A protein and the small-molecule ligand that binds it are described below.
Small molecule (SMILES): Nc1ncnc2c1ncn2[C@H]1C[C@H](O)[C@@H](COP(=O)(O)O)O1

Sequence of chain 2.T:
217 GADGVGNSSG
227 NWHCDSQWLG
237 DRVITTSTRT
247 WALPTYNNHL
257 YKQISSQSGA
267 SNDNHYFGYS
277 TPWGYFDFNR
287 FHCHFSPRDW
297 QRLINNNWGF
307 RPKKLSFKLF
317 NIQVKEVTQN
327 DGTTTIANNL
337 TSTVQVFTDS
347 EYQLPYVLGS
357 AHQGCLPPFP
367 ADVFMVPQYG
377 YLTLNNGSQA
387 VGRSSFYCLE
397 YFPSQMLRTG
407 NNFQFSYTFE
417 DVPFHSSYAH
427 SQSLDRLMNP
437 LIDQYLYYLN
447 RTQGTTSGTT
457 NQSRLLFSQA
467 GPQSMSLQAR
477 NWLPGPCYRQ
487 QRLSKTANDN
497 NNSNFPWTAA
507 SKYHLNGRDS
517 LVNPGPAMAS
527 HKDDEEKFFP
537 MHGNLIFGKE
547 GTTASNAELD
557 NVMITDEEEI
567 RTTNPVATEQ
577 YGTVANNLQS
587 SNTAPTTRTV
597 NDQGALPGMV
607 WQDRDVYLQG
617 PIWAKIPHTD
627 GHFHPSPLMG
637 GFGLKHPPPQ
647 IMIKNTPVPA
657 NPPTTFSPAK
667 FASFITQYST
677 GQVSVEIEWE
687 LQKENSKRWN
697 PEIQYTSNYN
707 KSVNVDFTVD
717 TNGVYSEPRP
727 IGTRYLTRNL

Binding-site contacts:
Ligand atom C2' contacts residue PRO419 of chain 2.T at 4.0 Å (hydrophobic).
Ligand atom C5 contacts residue PRO419 of chain 2.T at 4.2 Å (hydrophobic).
Ligand atom C2 contacts residue PRO631 of chain 2.T at 4.3 Å (hydrophobic).
Ligand atom O4' contacts residue PRO631 of chain 2.T at 4.1 Å.
Ligand atom O5' contacts residue PHE629 of chain 2.T at 3.9 Å.
Ligand atom N6 contacts residue GLY639 of chain 2.T at 2.9 Å (h-bond).
Ligand atom N6 contacts residue PRO633 of chain 2.T at 4.2 Å.
Ligand atom C4 contacts residue PRO419 of chain 2.T at 4.0 Å (hydrophobic).
Ligand atom O2P contacts residue HIS628 of chain 2.T at 3.8 Å.
Ligand atom C8 contacts residue ASP609 of chain 2.T at 4.4 Å.
Ligand atom N1 contacts residue PRO419 of chain 2.T at 4.2 Å.
Ligand atom C6 contacts residue PRO419 of chain 2.T at 4.3 Å (hydrophobic).
Ligand atom N1 contacts residue GLY639 of chain 2.T at 3.1 Å (h-bond).
Ligand atom P contacts residue PHE629 of chain 2.T at 4.4 Å.
Ligand atom N6 contacts residue VAL418 of chain 2.T at 3.8 Å.
Ligand atom C1' contacts residue HIS630 of chain 2.T at 3.8 Å.
Ligand atom C2 contacts residue PRO419 of chain 2.T at 4.2 Å (hydrophobic).
Ligand atom N9 contacts residue HIS630 of chain 2.T at 3.8 Å.
Ligand atom O4' contacts residue HIS630 of chain 2.T at 4.2 Å.
Ligand atom N1 contacts residue VAL418 of chain 2.T at 3.8 Å.
Ligand atom N6 contacts residue PHE638 of chain 2.T at 3.8 Å.
Ligand atom O2P contacts residue PRO631 of chain 2.T at 3.8 Å.
Ligand atom C6 contacts residue GLY639 of chain 2.T at 3.8 Å.
Ligand atom N1 contacts residue PRO631 of chain 2.T at 3.8 Å.
Ligand atom N7 contacts residue SER632 of chain 2.T at 3.8 Å.
Ligand atom N6 contacts residue PRO631 of chain 2.T at 3.8 Å.
Ligand atom N6 contacts residue SER632 of chain 2.T at 4.0 Å.
Ligand atom O2P contacts residue PHE629 of chain 2.T at 3.4 Å (h-bond).
Ligand atom C2 contacts residue GLY639 of chain 2.T at 3.9 Å.
Ligand atom N3 contacts residue PRO419 of chain 2.T at 4.2 Å.
Ligand atom C8 contacts residue HIS630 of chain 2.T at 3.1 Å.
Ligand atom O5' contacts residue PRO631 of chain 2.T at 4.0 Å.
Ligand atom C5 contacts residue PRO631 of chain 2.T at 4.1 Å (hydrophobic).
Ligand atom N9 contacts residue PRO419 of chain 2.T at 4.2 Å.
Ligand atom N7 contacts residue HIS630 of chain 2.T at 3.6 Å.
Ligand atom C6 contacts residue PRO631 of chain 2.T at 3.6 Å (hydrophobic).
Ligand atom N7 contacts residue ASP609 of chain 2.T at 4.1 Å.
Ligand atom N6 contacts residue GLY637 of chain 2.T at 4.0 Å.
Ligand atom C5 contacts residue SER632 of chain 2.T at 4.4 Å.
Ligand atom C6 contacts residue VAL418 of chain 2.T at 4.0 Å (hydrophobic).